Sequence of chain 1.A:
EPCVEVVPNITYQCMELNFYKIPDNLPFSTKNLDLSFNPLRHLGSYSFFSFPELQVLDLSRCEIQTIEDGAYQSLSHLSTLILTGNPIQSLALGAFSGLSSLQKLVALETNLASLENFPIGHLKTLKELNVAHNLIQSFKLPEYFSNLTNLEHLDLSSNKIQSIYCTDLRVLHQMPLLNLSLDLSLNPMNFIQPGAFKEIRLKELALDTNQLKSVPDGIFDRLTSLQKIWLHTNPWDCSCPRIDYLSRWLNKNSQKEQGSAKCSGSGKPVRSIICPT

A protein and the small-molecule ligand that binds it are described below.
Small molecule (SMILES): CC(=O)N[C@@H]1[C@@H](O)[C@H](O)[C@@H](CO)O[C@H]1O

Binding-site contacts:
Ligand atom O4 contacts residue HIS124 of chain 1.A at 3.2 Å (h-bond).
Ligand atom C5 contacts residue GLY123 of chain 1.A at 3.7 Å.
Ligand atom C6 contacts residue TYR146 of chain 1.A at 4.1 Å (hydrophobic).
Ligand atom O5 contacts residue HIS124 of chain 1.A at 4.3 Å.
Ligand atom C5 contacts residue HIS124 of chain 1.A at 3.5 Å.
Ligand atom C4 contacts residue ASN149 of chain 1.A at 4.3 Å.
Ligand atom C7 contacts residue ASN149 of chain 1.A at 3.5 Å.
Ligand atom C2 contacts residue ASN149 of chain 1.A at 2.5 Å.
Ligand atom O5 contacts residue ASN149 of chain 1.A at 2.4 Å (h-bond).
Ligand atom O5 contacts residue GLY123 of chain 1.A at 3.5 Å (h-bond).
Ligand atom O6 contacts residue TYR146 of chain 1.A at 4.4 Å.
Ligand atom C1 contacts residue HIS124 of chain 1.A at 4.5 Å.
Ligand atom O7 contacts residue ASN149 of chain 1.A at 3.3 Å (h-bond).
Ligand atom C1 contacts residue GLY123 of chain 1.A at 3.7 Å.
Ligand atom N2 contacts residue ASN149 of chain 1.A at 2.9 Å (h-bond).
Ligand atom C6 contacts residue HIS124 of chain 1.A at 4.1 Å.
Ligand atom C6 contacts residue GLY123 of chain 1.A at 4.1 Å.
Ligand atom C1 contacts residue ASN149 of chain 1.A at 1.5 Å.
Ligand atom C4 contacts residue HIS124 of chain 1.A at 3.9 Å.
Ligand atom C5 contacts residue ASN149 of chain 1.A at 3.7 Å.
Ligand atom C3 contacts residue ASN149 of chain 1.A at 3.8 Å.
Ligand atom C3 contacts residue HIS124 of chain 1.A at 4.3 Å.